A protein and the small-molecule ligand that binds it are described below.
Small molecule (SMILES): CC(=O)N[C@H]1[C@H](O[C@H]2[C@H](O)[C@@H](NC(C)=O)CO[C@@H]2CO)O[C@H](CO)[C@@H](O[C@@H]2O[C@H](CO)[C@@H](O)[C@H](O)[C@@H]2O)[C@@H]1O

Binding-site contacts:
Ligand atom O3 contacts residue NAG1 of chain 1.HA at 3.8 Å.
Ligand atom C3 contacts residue ASN385 of chain 1.E at 3.8 Å.
Ligand atom N2 contacts residue NAG2 of chain 1.HA at 3.6 Å.
Ligand atom O5 contacts residue ASN385 of chain 1.E at 2.4 Å (h-bond).
Ligand atom O6 contacts residue SER146 of chain 1.E at 3.4 Å.
Ligand atom O7 contacts residue ASN391 of chain 1.E at 4.0 Å.
Ligand atom N2 contacts residue NAG1 of chain 1.HA at 4.0 Å.
Ligand atom C7 contacts residue ARG413 of chain 1.E at 4.1 Å.
Ligand atom O3 contacts residue NAG2 of chain 1.HA at 3.2 Å.
Ligand atom C1 contacts residue ASN385 of chain 1.E at 1.4 Å.
Ligand atom C6 contacts residue SER387 of chain 1.E at 3.0 Å.
Ligand atom C7 contacts residue ASN385 of chain 1.E at 3.1 Å.
Ligand atom C4 contacts residue ASN385 of chain 1.E at 4.2 Å.
Ligand atom O7 contacts residue PHE390 of chain 1.E at 3.2 Å.
Ligand atom C3 contacts residue NAG2 of chain 1.HA at 4.1 Å.
Ligand atom O4 contacts residue NAG1 of chain 1.HA at 4.1 Å.
Ligand atom O4 contacts residue NAG1 of chain 1.Y at 4.1 Å.
Ligand atom C1 contacts residue NAG2 of chain 1.HA at 4.1 Å.
Ligand atom C2 contacts residue NAG2 of chain 1.HA at 3.9 Å.
Ligand atom O5 contacts residue SER387 of chain 1.E at 2.5 Å (h-bond).
Ligand atom C8 contacts residue ARG413 of chain 1.E at 3.6 Å.
Ligand atom C1 contacts residue SER387 of chain 1.E at 3.3 Å.
Ligand atom O7 contacts residue NAG2 of chain 1.HA at 4.2 Å.
Ligand atom O7 contacts residue ASN385 of chain 1.E at 3.0 Å (h-bond).
Ligand atom N2 contacts residue ASN385 of chain 1.E at 2.9 Å (h-bond).
Ligand atom O6 contacts residue SER387 of chain 1.E at 2.1 Å (h-bond).
Ligand atom O7 contacts residue ARG413 of chain 1.E at 3.7 Å.
Ligand atom C5 contacts residue ASN385 of chain 1.E at 3.7 Å.
Ligand atom C2 contacts residue ASN385 of chain 1.E at 2.4 Å.
Ligand atom C3 contacts residue NAG1 of chain 1.HA at 3.4 Å.
Ligand atom C1 contacts residue NAG1 of chain 1.HA at 3.5 Å.
Ligand atom C4 contacts residue NAG1 of chain 1.HA at 3.9 Å.
Ligand atom C2 contacts residue NAG1 of chain 1.HA at 3.9 Å.
Ligand atom O3 contacts residue NAG2 of chain 1.HA at 4.2 Å.
Ligand atom C5 contacts residue NAG1 of chain 1.HA at 3.5 Å.
Ligand atom O5 contacts residue NAG1 of chain 1.HA at 4.0 Å.
Ligand atom C7 contacts residue NAG2 of chain 1.HA at 4.2 Å.
Ligand atom C5 contacts residue SER387 of chain 1.E at 3.1 Å.
Ligand atom C6 contacts residue SER146 of chain 1.E at 3.8 Å.
Ligand atom C6 contacts residue NAG2 of chain 1.Y at 3.8 Å.

Sequence of chain 1.E:
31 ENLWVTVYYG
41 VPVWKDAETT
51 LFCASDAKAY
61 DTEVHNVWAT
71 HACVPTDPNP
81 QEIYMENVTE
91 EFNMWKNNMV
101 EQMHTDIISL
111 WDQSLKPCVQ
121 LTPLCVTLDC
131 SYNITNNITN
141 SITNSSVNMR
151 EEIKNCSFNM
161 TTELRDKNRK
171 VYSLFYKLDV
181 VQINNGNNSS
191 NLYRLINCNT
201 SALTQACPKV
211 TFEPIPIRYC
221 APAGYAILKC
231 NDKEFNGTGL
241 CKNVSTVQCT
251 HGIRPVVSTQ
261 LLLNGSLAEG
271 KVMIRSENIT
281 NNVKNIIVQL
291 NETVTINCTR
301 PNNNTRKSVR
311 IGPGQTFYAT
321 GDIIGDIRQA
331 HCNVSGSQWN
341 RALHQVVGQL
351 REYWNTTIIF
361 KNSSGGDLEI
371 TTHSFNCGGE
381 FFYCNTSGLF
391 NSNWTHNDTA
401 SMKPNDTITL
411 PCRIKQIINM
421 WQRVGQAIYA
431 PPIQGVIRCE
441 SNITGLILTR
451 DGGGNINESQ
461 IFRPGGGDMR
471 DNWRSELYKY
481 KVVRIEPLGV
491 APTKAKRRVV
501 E